Sequence of chain 1.A:
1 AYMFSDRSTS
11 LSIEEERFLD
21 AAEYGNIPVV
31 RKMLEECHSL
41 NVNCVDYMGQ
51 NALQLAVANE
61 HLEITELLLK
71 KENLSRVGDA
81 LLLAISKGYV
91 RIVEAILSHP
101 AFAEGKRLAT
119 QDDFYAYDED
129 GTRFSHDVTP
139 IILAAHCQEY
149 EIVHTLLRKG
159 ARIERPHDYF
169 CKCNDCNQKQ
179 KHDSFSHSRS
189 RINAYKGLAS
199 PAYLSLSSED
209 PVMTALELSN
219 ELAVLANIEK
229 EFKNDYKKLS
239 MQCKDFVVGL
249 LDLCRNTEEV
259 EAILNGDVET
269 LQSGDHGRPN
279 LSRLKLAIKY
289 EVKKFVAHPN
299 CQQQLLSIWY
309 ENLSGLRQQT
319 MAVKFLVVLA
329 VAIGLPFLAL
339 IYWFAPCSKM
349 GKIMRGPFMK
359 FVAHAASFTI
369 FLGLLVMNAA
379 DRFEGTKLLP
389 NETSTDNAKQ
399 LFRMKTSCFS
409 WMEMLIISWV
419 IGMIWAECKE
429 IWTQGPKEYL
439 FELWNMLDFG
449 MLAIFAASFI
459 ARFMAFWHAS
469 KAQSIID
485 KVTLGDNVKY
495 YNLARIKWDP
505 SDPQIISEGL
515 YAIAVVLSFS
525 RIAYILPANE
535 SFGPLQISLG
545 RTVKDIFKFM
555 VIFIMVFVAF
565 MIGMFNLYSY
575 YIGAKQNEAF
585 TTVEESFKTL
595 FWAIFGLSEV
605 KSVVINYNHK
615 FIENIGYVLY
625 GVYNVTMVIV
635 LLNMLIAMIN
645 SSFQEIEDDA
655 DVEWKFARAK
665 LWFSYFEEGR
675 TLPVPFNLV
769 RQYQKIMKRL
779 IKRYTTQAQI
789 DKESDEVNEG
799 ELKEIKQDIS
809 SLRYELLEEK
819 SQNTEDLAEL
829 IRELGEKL

The protein below binds the small molecule below.
Small molecule (SMILES): CC(C)CCC[C@@H](C)[C@H]1CC[C@H]2[C@@H]3CC=C4C[C@@H](OC(=O)CCC(=O)O)CC[C@]4(C)[C@H]3CC[C@]12C

Sequence of chain 1.C:
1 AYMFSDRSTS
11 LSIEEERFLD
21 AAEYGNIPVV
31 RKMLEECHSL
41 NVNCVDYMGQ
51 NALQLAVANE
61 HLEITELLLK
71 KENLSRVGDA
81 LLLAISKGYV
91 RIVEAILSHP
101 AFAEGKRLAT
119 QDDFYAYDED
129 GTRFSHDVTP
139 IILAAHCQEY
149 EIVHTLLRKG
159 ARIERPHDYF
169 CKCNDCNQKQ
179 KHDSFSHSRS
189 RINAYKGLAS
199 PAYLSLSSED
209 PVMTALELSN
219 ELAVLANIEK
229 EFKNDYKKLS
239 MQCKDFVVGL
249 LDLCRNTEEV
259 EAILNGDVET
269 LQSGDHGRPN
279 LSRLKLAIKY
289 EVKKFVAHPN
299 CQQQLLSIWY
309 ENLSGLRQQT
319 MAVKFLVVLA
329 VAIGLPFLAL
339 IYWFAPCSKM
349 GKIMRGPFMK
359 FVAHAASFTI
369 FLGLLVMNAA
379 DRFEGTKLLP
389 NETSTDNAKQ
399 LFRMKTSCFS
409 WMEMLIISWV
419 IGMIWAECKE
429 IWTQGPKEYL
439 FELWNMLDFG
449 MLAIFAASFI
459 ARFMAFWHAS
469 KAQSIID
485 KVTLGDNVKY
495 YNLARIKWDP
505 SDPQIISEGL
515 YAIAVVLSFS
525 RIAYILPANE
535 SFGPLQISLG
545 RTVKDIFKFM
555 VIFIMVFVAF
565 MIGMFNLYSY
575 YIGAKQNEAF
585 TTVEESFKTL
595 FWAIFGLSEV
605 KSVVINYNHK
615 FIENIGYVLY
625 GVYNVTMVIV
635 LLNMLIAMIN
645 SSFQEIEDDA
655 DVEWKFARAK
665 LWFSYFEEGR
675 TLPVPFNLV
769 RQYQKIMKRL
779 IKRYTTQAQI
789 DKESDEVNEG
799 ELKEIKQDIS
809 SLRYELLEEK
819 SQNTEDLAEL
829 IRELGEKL

Binding-site contacts:
Ligand atom OAF contacts residue TYR308 of chain 1.A at 2.4 Å (h-bond).
Ligand atom CAK contacts residue LEU530 of chain 1.A at 4.3 Å (hydrophobic).
Ligand atom OAG contacts residue ASN533 of chain 1.A at 3.3 Å (h-bond).
Ligand atom CBC contacts residue MET319 of chain 1.A at 4.1 Å (hydrophobic).
Ligand atom OAH contacts residue TRP307 of chain 1.A at 2.9 Å (h-bond).
Ligand atom OAH contacts residue PHE356 of chain 1.A at 4.2 Å.
Ligand atom CAU contacts residue PHE323 of chain 1.A at 3.6 Å (hydrophobic).
Ligand atom CAB contacts residue PHE523 of chain 1.A at 3.7 Å (hydrophobic).
Ligand atom CAD contacts residue ALA363 of chain 1.A at 3.8 Å (hydrophobic).
Ligand atom CAX contacts residue TYR308 of chain 1.A at 3.2 Å (hydrophobic).
Ligand atom CAC contacts residue THR367 of chain 1.A at 4.1 Å.
Ligand atom CAX contacts residue TRP307 of chain 1.A at 4.0 Å (hydrophobic).
Ligand atom CAT contacts residue VAL326 of chain 1.A at 4.2 Å (hydrophobic).
Ligand atom CAT contacts residue LYS322 of chain 1.A at 3.7 Å.
Ligand atom CAK contacts residue ILE529 of chain 1.A at 4.2 Å (hydrophobic).
Ligand atom CAA contacts residue ILE558 of chain 1.C at 4.1 Å (hydrophobic).
Ligand atom CAL contacts residue PHE356 of chain 1.A at 3.7 Å (hydrophobic).
Ligand atom CBB contacts residue THR367 of chain 1.A at 4.2 Å.
Ligand atom CAL contacts residue LYS322 of chain 1.A at 4.1 Å.
Ligand atom CAQ contacts residue ILE529 of chain 1.A at 4.1 Å (hydrophobic).
Ligand atom CAY contacts residue ALA532 of chain 1.A at 3.9 Å (hydrophobic).
Ligand atom CAX contacts residue PHE356 of chain 1.A at 4.2 Å (hydrophobic).
Ligand atom OAF contacts residue LYS322 of chain 1.A at 3.6 Å.
Ligand atom CAS contacts residue PHE323 of chain 1.A at 4.1 Å (hydrophobic).
Ligand atom CAE contacts residue ILE529 of chain 1.A at 3.8 Å (hydrophobic).
Ligand atom CBD contacts residue ILE529 of chain 1.A at 3.8 Å (hydrophobic).
Ligand atom CAR contacts residue LYS322 of chain 1.A at 3.4 Å.
Ligand atom OAG contacts residue MET319 of chain 1.A at 3.3 Å (h-bond).
Ligand atom OAG contacts residue ALA532 of chain 1.A at 3.8 Å.
Ligand atom CAE contacts residue THR367 of chain 1.A at 3.4 Å.
Ligand atom CAI contacts residue ILE529 of chain 1.A at 3.8 Å (hydrophobic).
Ligand atom CAR contacts residue VAL326 of chain 1.A at 4.2 Å (hydrophobic).
Ligand atom CAO contacts residue LEU370 of chain 1.A at 3.8 Å (hydrophobic).
Ligand atom CAB contacts residue VAL562 of chain 1.C at 3.8 Å (hydrophobic).
Ligand atom OAH contacts residue TYR308 of chain 1.A at 3.5 Å (h-bond).
Ligand atom CAV contacts residue PHE359 of chain 1.A at 4.1 Å (hydrophobic).
Ligand atom CAQ contacts residue ILE526 of chain 1.A at 3.7 Å (hydrophobic).
Ligand atom OAW contacts residue MET319 of chain 1.A at 4.1 Å.
Ligand atom CAM contacts residue ALA532 of chain 1.A at 3.3 Å (hydrophobic).
Ligand atom CAY contacts residue MET319 of chain 1.A at 4.0 Å (hydrophobic).